Sequence of chain 1.B:
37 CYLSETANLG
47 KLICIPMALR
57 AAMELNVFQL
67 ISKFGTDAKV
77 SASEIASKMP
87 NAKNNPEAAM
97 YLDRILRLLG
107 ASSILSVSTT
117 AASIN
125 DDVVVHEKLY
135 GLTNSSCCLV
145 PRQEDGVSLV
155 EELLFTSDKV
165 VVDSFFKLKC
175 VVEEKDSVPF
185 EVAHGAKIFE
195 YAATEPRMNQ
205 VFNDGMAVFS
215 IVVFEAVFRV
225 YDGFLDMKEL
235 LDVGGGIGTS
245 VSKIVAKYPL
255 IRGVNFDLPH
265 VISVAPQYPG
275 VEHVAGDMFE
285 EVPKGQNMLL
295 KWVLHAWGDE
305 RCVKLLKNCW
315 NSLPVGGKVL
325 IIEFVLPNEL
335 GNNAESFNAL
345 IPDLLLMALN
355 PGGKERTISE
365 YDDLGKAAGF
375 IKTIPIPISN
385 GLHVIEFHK

The protein below binds the small molecule below.
Small molecule (SMILES): COc1cc2c(cc1O)[C@@H]1Cc3ccc(OC)c(O)c3CN1CC2

Sequence of chain 1.A:
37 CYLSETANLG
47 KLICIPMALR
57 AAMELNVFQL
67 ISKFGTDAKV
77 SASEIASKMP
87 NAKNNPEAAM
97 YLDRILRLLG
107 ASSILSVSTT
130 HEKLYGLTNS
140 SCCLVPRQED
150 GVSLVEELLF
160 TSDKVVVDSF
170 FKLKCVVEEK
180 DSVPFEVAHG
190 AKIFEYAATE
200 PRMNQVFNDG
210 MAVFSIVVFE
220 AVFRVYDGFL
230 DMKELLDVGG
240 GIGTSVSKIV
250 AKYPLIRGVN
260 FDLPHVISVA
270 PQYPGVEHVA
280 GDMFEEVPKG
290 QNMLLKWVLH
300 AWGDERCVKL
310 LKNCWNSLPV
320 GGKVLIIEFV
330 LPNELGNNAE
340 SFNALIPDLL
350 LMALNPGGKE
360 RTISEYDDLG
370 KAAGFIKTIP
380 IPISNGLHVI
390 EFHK

Binding-site contacts:
Ligand atom C2 contacts residue GLU156 of chain 1.B at 3.7 Å.
Ligand atom O20 contacts residue TRP296 of chain 1.B at 3.2 Å (h-bond).
Ligand atom C7 contacts residue ASN342 of chain 1.B at 3.2 Å.
Ligand atom O6 contacts residue THR42 of chain 1.A at 3.8 Å.
Ligand atom C18 contacts residue MET210 of chain 1.B at 3.9 Å (hydrophobic).
Ligand atom O6 contacts residue ILE345 of chain 1.B at 3.5 Å.
Ligand atom C1 contacts residue PHE213 of chain 1.B at 3.9 Å (hydrophobic).
Ligand atom O4 contacts residue THR160 of chain 1.B at 3.8 Å.
Ligand atom O20 contacts residue SAH1 of chain 1.F at 3.6 Å.
Ligand atom C19 contacts residue HIS299 of chain 1.B at 3.4 Å.
Ligand atom C9 contacts residue PHE213 of chain 1.B at 3.7 Å (hydrophobic).
Ligand atom C23 contacts residue LEU350 of chain 1.B at 3.8 Å (hydrophobic).
Ligand atom C25 contacts residue PHE159 of chain 1.B at 3.7 Å (hydrophobic).
Ligand atom C7 contacts residue THR42 of chain 1.A at 3.8 Å.
Ligand atom C2 contacts residue THR160 of chain 1.B at 3.9 Å.
Ligand atom C5 contacts residue ILE345 of chain 1.B at 3.7 Å (hydrophobic).
Ligand atom C9 contacts residue PRO346 of chain 1.B at 3.8 Å (hydrophobic).
Ligand atom C11 contacts residue TRP296 of chain 1.B at 3.5 Å (hydrophobic).
Ligand atom O22 contacts residue PHE206 of chain 1.B at 3.7 Å.
Ligand atom C18 contacts residue HIS299 of chain 1.B at 3.7 Å.
Ligand atom C21 contacts residue PHE206 of chain 1.B at 3.8 Å (hydrophobic).
Ligand atom C8 contacts residue PRO346 of chain 1.B at 3.8 Å (hydrophobic).
Ligand atom C13 contacts residue HIS299 of chain 1.B at 3.4 Å.
Ligand atom C10 contacts residue PHE328 of chain 1.B at 3.7 Å (hydrophobic).
Ligand atom C24 contacts residue LEU353 of chain 1.B at 3.8 Å (hydrophobic).
Ligand atom C3 contacts residue GLU156 of chain 1.B at 3.4 Å.
Ligand atom N12 contacts residue HIS299 of chain 1.B at 3.5 Å.
Ligand atom C13 contacts residue MET210 of chain 1.B at 3.7 Å (hydrophobic).
Ligand atom C8 contacts residue PHE213 of chain 1.B at 3.7 Å (hydrophobic).
Ligand atom C25 contacts residue LEU350 of chain 1.B at 3.6 Å (hydrophobic).
Ligand atom C7 contacts residue ILE345 of chain 1.B at 3.8 Å (hydrophobic).
Ligand atom O22 contacts residue LEU350 of chain 1.B at 3.8 Å.
Ligand atom O20 contacts residue HIS299 of chain 1.B at 2.9 Å (h-bond).
Ligand atom C17 contacts residue LEU350 of chain 1.B at 3.8 Å (hydrophobic).
Ligand atom C3 contacts residue ILE345 of chain 1.B at 3.7 Å (hydrophobic).
Ligand atom O4 contacts residue GLU156 of chain 1.B at 2.8 Å (salt-bridge).
Ligand atom O4 contacts residue ILE345 of chain 1.B at 3.6 Å.
Ligand atom C10 contacts residue PRO346 of chain 1.B at 3.8 Å (hydrophobic).
Ligand atom C23 contacts residue PHE193 of chain 1.B at 3.6 Å (hydrophobic).
Ligand atom C24 contacts residue LEU350 of chain 1.B at 3.7 Å (hydrophobic).